Binding-site contacts:
Ligand atom C02 contacts residue THR250 of chain 1.D at 3.7 Å.
Ligand atom C20 contacts residue ILE245 of chain 1.D at 3.4 Å (hydrophobic).
Ligand atom N25 contacts residue THR250 of chain 1.D at 3.1 Å (h-bond).
Ligand atom N27 contacts residue PHE127 of chain 1.D at 2.7 Å (h-bond).
Ligand atom N27 contacts residue LYS126 of chain 1.D at 3.7 Å.
Ligand atom C16 contacts residue ASP247 of chain 1.D at 3.4 Å.
Ligand atom C20 contacts residue ASP247 of chain 1.D at 3.6 Å.
Ligand atom C23 contacts residue ASP51 of chain 1.D at 3.4 Å.
Ligand atom C02 contacts residue GLN92 of chain 1.D at 3.5 Å.
Ligand atom C19 contacts residue LEU49 of chain 1.D at 3.6 Å (hydrophobic).
Ligand atom C20 contacts residue TYR217 of chain 1.D at 3.4 Å (hydrophobic).
Ligand atom C05 contacts residue GLY249 of chain 1.D at 3.7 Å.
Ligand atom O29 contacts residue TYR90 of chain 1.D at 3.2 Å.
Ligand atom N26 contacts residue GLY249 of chain 1.D at 3.3 Å.
Ligand atom N24 contacts residue THR348 of chain 1.D at 3.0 Å (h-bond).
Ligand atom S32 contacts residue THR348 of chain 1.D at 3.3 Å (h-bond).
Ligand atom C01 contacts residue GLN92 of chain 1.D at 3.7 Å.
Ligand atom O29 contacts residue GLN92 of chain 1.D at 3.4 Å (h-bond).
Ligand atom C18 contacts residue ASP247 of chain 1.D at 3.4 Å.
Ligand atom S32 contacts residue VAL351 of chain 1.D at 3.6 Å.
Ligand atom C13 contacts residue PHE127 of chain 1.D at 3.6 Å (hydrophobic).
Ligand atom CL1 contacts residue GLN92 of chain 1.D at 3.7 Å.
Ligand atom C03 contacts residue GLN92 of chain 1.D at 3.6 Å.
Ligand atom C19 contacts residue TRP134 of chain 1.D at 3.6 Å (hydrophobic).
Ligand atom C21 contacts residue ILE129 of chain 1.D at 3.6 Å (hydrophobic).
Ligand atom C12 contacts residue ARG254 of chain 1.D at 3.4 Å.
Ligand atom C21 contacts residue LYS126 of chain 1.D at 3.4 Å.
Ligand atom N26 contacts residue ASP51 of chain 1.D at 2.4 Å (salt-bridge).
Ligand atom C23 contacts residue TYR90 of chain 1.D at 3.7 Å (hydrophobic).
Ligand atom C20 contacts residue GLY53 of chain 1.D at 3.7 Å.
Ligand atom O31 contacts residue ARG254 of chain 1.D at 3.5 Å (salt-bridge).
Ligand atom C15 contacts residue ASP247 of chain 1.D at 3.5 Å.
Ligand atom N25 contacts residue ASP247 of chain 1.D at 2.5 Å (salt-bridge).
Ligand atom C08 contacts residue ASP247 of chain 1.D at 3.5 Å.
Ligand atom C03 contacts residue ARG254 of chain 1.D at 3.5 Å.
Ligand atom C18 contacts residue ASP51 of chain 1.D at 3.6 Å.
Ligand atom C11 contacts residue PHE127 of chain 1.D at 3.5 Å (hydrophobic).
Ligand atom C04 contacts residue GLN92 of chain 1.D at 3.6 Å.
Ligand atom C17 contacts residue LYS126 of chain 1.D at 3.7 Å.
Ligand atom N26 contacts residue ASP247 of chain 1.D at 2.8 Å (salt-bridge).

Sequence of chain 1.D:
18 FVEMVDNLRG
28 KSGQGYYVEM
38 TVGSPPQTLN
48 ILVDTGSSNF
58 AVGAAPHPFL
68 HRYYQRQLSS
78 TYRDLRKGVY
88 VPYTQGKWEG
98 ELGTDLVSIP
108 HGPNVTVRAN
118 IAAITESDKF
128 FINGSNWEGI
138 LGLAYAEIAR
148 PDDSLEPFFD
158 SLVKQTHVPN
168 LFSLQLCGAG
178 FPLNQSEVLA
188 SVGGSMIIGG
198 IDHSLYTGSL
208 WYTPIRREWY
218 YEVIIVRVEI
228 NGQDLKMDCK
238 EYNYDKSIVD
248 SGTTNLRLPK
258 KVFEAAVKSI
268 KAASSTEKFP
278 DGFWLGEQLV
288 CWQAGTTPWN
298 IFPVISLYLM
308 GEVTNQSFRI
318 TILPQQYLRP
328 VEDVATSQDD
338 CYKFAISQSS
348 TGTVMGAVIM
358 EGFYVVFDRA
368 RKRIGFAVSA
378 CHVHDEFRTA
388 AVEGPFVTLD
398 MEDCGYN

This small molecule binds to this protein.
Small molecule (SMILES): [H]/N=C(\NCc1cc(C)c(NC(C)=O)c(Cl)c1)NC(=O)c1c(-c2ccc(OC)cc2)nsc1C